Binding-site contacts:
Ligand atom C7 contacts residue ASN154 of chain 56.D at 3.2 Å.
Ligand atom N2 contacts residue ASN154 of chain 56.D at 2.8 Å (h-bond).
Ligand atom O5 contacts residue HIS158 of chain 56.D at 3.5 Å.
Ligand atom C7 contacts residue SER149 of chain 56.D at 4.4 Å.
Ligand atom O5 contacts residue ASN154 of chain 56.D at 2.4 Å (h-bond).
Ligand atom O6 contacts residue HIS158 of chain 56.D at 4.2 Å.
Ligand atom O7 contacts residue VAL153 of chain 56.D at 3.3 Å.
Ligand atom C1 contacts residue HIS158 of chain 56.D at 3.9 Å.
Ligand atom O7 contacts residue SER149 of chain 56.D at 3.4 Å (h-bond).
Ligand atom C6 contacts residue HIS158 of chain 56.D at 4.3 Å.
Ligand atom O6 contacts residue ASN154 of chain 56.D at 4.2 Å.
Ligand atom C7 contacts residue VAL153 of chain 56.D at 3.6 Å (hydrophobic).
Ligand atom C5 contacts residue ASN154 of chain 56.D at 3.7 Å.
Ligand atom C4 contacts residue HIS158 of chain 56.D at 4.1 Å.
Ligand atom C2 contacts residue HIS158 of chain 56.D at 3.7 Å.
Ligand atom C2 contacts residue ASN154 of chain 56.D at 2.5 Å.
Ligand atom C6 contacts residue GLY157 of chain 56.D at 3.9 Å.
Ligand atom C8 contacts residue ASN154 of chain 56.D at 3.1 Å.
Ligand atom O6 contacts residue GLY157 of chain 56.D at 3.1 Å.
Ligand atom C4 contacts residue ASN154 of chain 56.D at 4.3 Å.
Ligand atom O7 contacts residue ASN154 of chain 56.D at 4.2 Å.
Ligand atom C5 contacts residue HIS158 of chain 56.D at 4.2 Å.
Ligand atom C3 contacts residue HIS158 of chain 56.D at 4.4 Å.
Ligand atom C3 contacts residue ASN154 of chain 56.D at 3.8 Å.
Ligand atom O7 contacts residue GLY150 of chain 56.D at 3.4 Å.
Ligand atom C1 contacts residue ASN154 of chain 56.D at 1.4 Å.
Ligand atom O3 contacts residue HIS148 of chain 56.D at 3.7 Å.
Ligand atom C8 contacts residue VAL153 of chain 56.D at 3.2 Å (hydrophobic).

Sequence of chain 56.D:
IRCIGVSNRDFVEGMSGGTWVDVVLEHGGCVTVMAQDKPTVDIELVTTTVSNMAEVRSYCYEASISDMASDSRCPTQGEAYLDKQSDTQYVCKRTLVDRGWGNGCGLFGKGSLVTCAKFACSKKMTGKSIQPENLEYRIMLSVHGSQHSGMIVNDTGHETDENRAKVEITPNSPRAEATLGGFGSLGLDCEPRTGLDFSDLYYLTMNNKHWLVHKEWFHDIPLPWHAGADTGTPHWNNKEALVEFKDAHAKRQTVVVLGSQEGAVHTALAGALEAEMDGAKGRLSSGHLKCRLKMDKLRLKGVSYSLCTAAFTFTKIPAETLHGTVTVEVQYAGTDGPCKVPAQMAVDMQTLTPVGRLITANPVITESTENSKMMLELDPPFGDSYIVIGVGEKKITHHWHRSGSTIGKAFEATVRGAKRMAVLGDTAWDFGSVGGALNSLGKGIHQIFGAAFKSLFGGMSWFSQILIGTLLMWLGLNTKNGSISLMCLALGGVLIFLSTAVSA

The small molecule below binds the protein below.
Small molecule (SMILES): CC(=O)N[C@@H]1[C@@H](O)[C@H](O)[C@@H](CO)O[C@H]1O